Sequence of chain 23.C:
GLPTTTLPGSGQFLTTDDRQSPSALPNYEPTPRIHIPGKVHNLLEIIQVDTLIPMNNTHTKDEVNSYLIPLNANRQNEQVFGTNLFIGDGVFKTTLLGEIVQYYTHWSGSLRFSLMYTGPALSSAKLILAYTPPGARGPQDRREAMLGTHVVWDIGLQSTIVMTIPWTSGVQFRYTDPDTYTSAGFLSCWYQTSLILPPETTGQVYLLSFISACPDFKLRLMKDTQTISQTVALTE

Binding-site contacts:
Ligand atom C31 contacts residue PRO174 of chain 23.A at 3.4 Å (hydrophobic).
Ligand atom C2C contacts residue VAL188 of chain 23.A at 3.2 Å (hydrophobic).
Ligand atom C3C contacts residue VAL188 of chain 23.A at 3.3 Å (hydrophobic).
Ligand atom C4B contacts residue LEU106 of chain 23.A at 3.7 Å (hydrophobic).
Ligand atom C5B contacts residue LEU106 of chain 23.A at 3.5 Å (hydrophobic).
Ligand atom C31 contacts residue SER175 of chain 23.A at 3.6 Å.
Ligand atom C1B contacts residue MET221 of chain 23.A at 3.8 Å (hydrophobic).
Ligand atom N2 contacts residue PHE186 of chain 23.A at 3.7 Å.
Ligand atom O1 contacts residue VAL188 of chain 23.A at 3.8 Å.
Ligand atom C31 contacts residue ALA150 of chain 23.A at 3.5 Å (hydrophobic).
Ligand atom C6C contacts residue MET221 of chain 23.A at 3.7 Å (hydrophobic).
Ligand atom N2 contacts residue ALA24 of chain 23.C at 3.4 Å.
Ligand atom C4 contacts residue TYR152 of chain 23.A at 3.9 Å (hydrophobic).
Ligand atom C7C contacts residue TYR128 of chain 23.A at 3.6 Å (hydrophobic).
Ligand atom C3B contacts residue MET221 of chain 23.A at 3.8 Å (hydrophobic).
Ligand atom O1 contacts residue TYR152 of chain 23.A at 3.9 Å.
Ligand atom C3 contacts residue PHE186 of chain 23.A at 3.8 Å (hydrophobic).
Ligand atom C5 contacts residue PHE186 of chain 23.A at 3.5 Å (hydrophobic).
Ligand atom C5C contacts residue TYR128 of chain 23.A at 3.5 Å (hydrophobic).
Ligand atom C4C contacts residue TYR152 of chain 23.A at 3.8 Å (hydrophobic).
Ligand atom C31 contacts residue VAL176 of chain 23.A at 3.3 Å (hydrophobic).
Ligand atom C2B contacts residue MET221 of chain 23.A at 3.5 Å (hydrophobic).
Ligand atom C4 contacts residue PHE186 of chain 23.A at 3.6 Å (hydrophobic).
Ligand atom C5C contacts residue ILE104 of chain 23.A at 3.8 Å (hydrophobic).
Ligand atom C6B contacts residue TYR197 of chain 23.A at 3.6 Å (hydrophobic).
Ligand atom O1B contacts residue MET221 of chain 23.A at 3.4 Å.
Ligand atom C5 contacts residue TYR152 of chain 23.A at 3.8 Å (hydrophobic).
Ligand atom O1 contacts residue ALA24 of chain 23.C at 3.6 Å.
Ligand atom C4 contacts residue MET224 of chain 23.A at 3.8 Å (hydrophobic).
Ligand atom C3 contacts residue PRO174 of chain 23.A at 3.8 Å (hydrophobic).
Ligand atom O1 contacts residue PHE186 of chain 23.A at 3.5 Å.
Ligand atom C7C contacts residue TYR197 of chain 23.A at 3.8 Å (hydrophobic).
Ligand atom C5B contacts residue TYR197 of chain 23.A at 3.7 Å (hydrophobic).
Ligand atom C6C contacts residue VAL191 of chain 23.A at 3.2 Å (hydrophobic).
Ligand atom C4A contacts residue ASN219 of chain 23.A at 3.5 Å.
Ligand atom C6B contacts residue LEU106 of chain 23.A at 3.9 Å (hydrophobic).
Ligand atom CM1 contacts residue SER107 of chain 23.A at 3.9 Å.
Ligand atom C3C contacts residue TYR128 of chain 23.A at 3.9 Å (hydrophobic).
Ligand atom O1B contacts residue TYR128 of chain 23.A at 3.9 Å.
Ligand atom N3A contacts residue ASN219 of chain 23.A at 3.0 Å (h-bond).

Sequence of chain 23.A:
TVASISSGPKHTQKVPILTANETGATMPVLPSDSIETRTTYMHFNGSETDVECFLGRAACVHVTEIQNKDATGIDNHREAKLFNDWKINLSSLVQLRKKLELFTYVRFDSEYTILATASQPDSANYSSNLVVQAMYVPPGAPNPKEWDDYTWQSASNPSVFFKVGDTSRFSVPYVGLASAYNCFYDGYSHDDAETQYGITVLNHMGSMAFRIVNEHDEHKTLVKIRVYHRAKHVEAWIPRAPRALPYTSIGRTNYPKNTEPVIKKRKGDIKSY

This protein binds this small molecule.
Small molecule (SMILES): Cc1cc(CCCCCCCOc2ccc(C3=N[C@@H](C)CO3)cc2)on1